A small-molecule ligand and the protein it binds are described below.
Small molecule (SMILES): OC[C@@H]1O[C@@H](O)[C@@H](O)[C@H](O)[C@@H]1O

Sequence of chain 1.D:
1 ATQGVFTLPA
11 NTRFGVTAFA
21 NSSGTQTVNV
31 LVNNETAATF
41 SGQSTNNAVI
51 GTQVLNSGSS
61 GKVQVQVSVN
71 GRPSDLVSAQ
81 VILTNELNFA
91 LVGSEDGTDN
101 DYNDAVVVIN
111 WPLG

Sequence of chain 1.A:
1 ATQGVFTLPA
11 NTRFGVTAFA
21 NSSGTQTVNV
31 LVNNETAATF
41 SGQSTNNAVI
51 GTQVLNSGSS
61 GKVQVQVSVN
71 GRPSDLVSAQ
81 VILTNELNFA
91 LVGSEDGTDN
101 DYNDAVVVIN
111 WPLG

Binding-site contacts:
Ligand atom O4 contacts residue CA1 of chain 1.Q at 2.5 Å.
Ligand atom C2 contacts residue CA1 of chain 1.Q at 3.8 Å.
Ligand atom O4 contacts residue ASP104 of chain 1.D at 3.8 Å.
Ligand atom O3 contacts residue CA1 of chain 1.R at 2.5 Å.
Ligand atom O3 contacts residue ASP99 of chain 1.D at 2.6 Å (salt-bridge).
Ligand atom C1 contacts residue SER23 of chain 1.D at 3.7 Å.
Ligand atom C6 contacts residue SER23 of chain 1.D at 3.8 Å.
Ligand atom C3 contacts residue CA1 of chain 1.Q at 3.4 Å.
Ligand atom O2 contacts residue ASP96 of chain 1.D at 2.6 Å (salt-bridge).
Ligand atom O3 contacts residue CA1 of chain 1.Q at 2.4 Å.
Ligand atom C1 contacts residue ASP96 of chain 1.D at 3.8 Å.
Ligand atom O2 contacts residue GLY97 of chain 1.D at 4.0 Å.
Ligand atom O6 contacts residue SER23 of chain 1.D at 3.4 Å.
Ligand atom C3 contacts residue ASP99 of chain 1.D at 3.2 Å.
Ligand atom O3 contacts residue ASP101 of chain 1.D at 2.9 Å (salt-bridge).
Ligand atom C2 contacts residue CA1 of chain 1.R at 3.3 Å.
Ligand atom C4 contacts residue ASP99 of chain 1.D at 4.0 Å.
Ligand atom O4 contacts residue ASN21 of chain 1.D at 3.1 Å (h-bond).
Ligand atom O2 contacts residue CA1 of chain 1.R at 2.5 Å.
Ligand atom O5 contacts residue SER23 of chain 1.D at 2.9 Å (h-bond).
Ligand atom O4 contacts residue SER22 of chain 1.D at 3.4 Å.
Ligand atom O4 contacts residue GLY114 of chain 1.A at 2.5 Å (h-bond).
Ligand atom O2 contacts residue ASP99 of chain 1.D at 3.7 Å.
Ligand atom O1 contacts residue SER23 of chain 1.D at 4.0 Å.
Ligand atom C2 contacts residue ASP104 of chain 1.D at 3.2 Å.
Ligand atom C3 contacts residue CA1 of chain 1.R at 3.4 Å.
Ligand atom C5 contacts residue SER23 of chain 1.D at 3.9 Å.
Ligand atom C1 contacts residue SER22 of chain 1.D at 3.4 Å.
Ligand atom O5 contacts residue SER22 of chain 1.D at 3.5 Å (h-bond).
Ligand atom C4 contacts residue GLY114 of chain 1.A at 3.4 Å.
Ligand atom C5 contacts residue GLY114 of chain 1.A at 4.1 Å.
Ligand atom O3 contacts residue ASP104 of chain 1.D at 3.0 Å (salt-bridge).
Ligand atom O2 contacts residue GLU95 of chain 1.D at 3.4 Å (salt-bridge).
Ligand atom O4 contacts residue ASP101 of chain 1.D at 4.1 Å.
Ligand atom C3 contacts residue ASP104 of chain 1.D at 3.7 Å.
Ligand atom C2 contacts residue ASP96 of chain 1.D at 3.4 Å.
Ligand atom C2 contacts residue SER22 of chain 1.D at 3.6 Å.
Ligand atom O2 contacts residue ASP104 of chain 1.D at 3.2 Å (salt-bridge).
Ligand atom C6 contacts residue GLY114 of chain 1.A at 3.6 Å.
Ligand atom C4 contacts residue CA1 of chain 1.Q at 3.4 Å.